Binding-site contacts:
Ligand atom CAL contacts residue THR707 of chain 1.A at 3.9 Å.
Ligand atom FAF contacts residue PRO499 of chain 1.A at 3.5 Å.
Ligand atom CAU contacts residue ARG506 of chain 1.A at 4.0 Å.
Ligand atom FAH contacts residue TYR471 of chain 1.A at 4.0 Å.
Ligand atom CAV contacts residue TYR471 of chain 1.A at 3.2 Å (hydrophobic).
Ligand atom FAF contacts residue TYR426 of chain 1.A at 3.7 Å.
Ligand atom OAB contacts residue ARG506 of chain 1.A at 3.0 Å (salt-bridge).
Ligand atom NAP contacts residue TYR471 of chain 1.A at 3.4 Å.
Ligand atom CAW contacts residue TYR471 of chain 1.A at 3.4 Å (hydrophobic).
Ligand atom CAT contacts residue ARG506 of chain 1.A at 4.0 Å.
Ligand atom CAJ contacts residue TYR471 of chain 1.A at 3.1 Å (hydrophobic).
Ligand atom OAA contacts residue TYR471 of chain 1.A at 3.8 Å.
Ligand atom OAQ contacts residue THR707 of chain 1.A at 3.7 Å.
Ligand atom NAP contacts residue PRO499 of chain 1.A at 3.0 Å (h-bond).
Ligand atom CAT contacts residue THR501 of chain 1.A at 3.4 Å.
Ligand atom CAK contacts residue THR707 of chain 1.A at 3.9 Å.
Ligand atom FAH contacts residue GLU423 of chain 1.A at 3.7 Å.
Ligand atom CAU contacts residue TYR471 of chain 1.A at 3.6 Å (hydrophobic).
Ligand atom CAV contacts residue PRO499 of chain 1.A at 3.8 Å (hydrophobic).
Ligand atom OAA contacts residue ARG506 of chain 1.A at 2.6 Å (salt-bridge).
Ligand atom PBA contacts residue SER675 of chain 1.A at 3.5 Å.
Ligand atom OAC contacts residue GLY674 of chain 1.A at 3.0 Å.
Ligand atom CAT contacts residue PRO499 of chain 1.A at 4.0 Å (hydrophobic).
Ligand atom CAJ contacts residue TYR753 of chain 1.A at 3.7 Å (hydrophobic).
Ligand atom CAS contacts residue TYR753 of chain 1.A at 4.0 Å (hydrophobic).
Ligand atom NAY contacts residue TYR471 of chain 1.A at 3.8 Å.
Ligand atom CAS contacts residue TYR471 of chain 1.A at 3.4 Å (hydrophobic).
Ligand atom OAA contacts residue LEU500 of chain 1.A at 4.0 Å.
Ligand atom NAP contacts residue THR501 of chain 1.A at 3.3 Å (h-bond).
Ligand atom OAE contacts residue SER675 of chain 1.A at 3.4 Å.
Ligand atom OAC contacts residue SER675 of chain 1.A at 2.5 Å (h-bond).
Ligand atom CAT contacts residue TYR471 of chain 1.A at 3.4 Å (hydrophobic).
Ligand atom FAH contacts residue MET729 of chain 1.A at 4.0 Å.
Ligand atom CAZ contacts residue TYR471 of chain 1.A at 3.8 Å (hydrophobic).
Ligand atom CAJ contacts residue PRO499 of chain 1.A at 3.7 Å (hydrophobic).
Ligand atom OAA contacts residue THR501 of chain 1.A at 3.3 Å (h-bond).
Ligand atom OAQ contacts residue MET729 of chain 1.A at 3.9 Å.
Ligand atom FAG contacts residue TYR753 of chain 1.A at 3.4 Å.
Ligand atom OAD contacts residue SER675 of chain 1.A at 3.9 Å.
Ligand atom FAF contacts residue TYR471 of chain 1.A at 3.5 Å.

Sequence of chain 1.A:
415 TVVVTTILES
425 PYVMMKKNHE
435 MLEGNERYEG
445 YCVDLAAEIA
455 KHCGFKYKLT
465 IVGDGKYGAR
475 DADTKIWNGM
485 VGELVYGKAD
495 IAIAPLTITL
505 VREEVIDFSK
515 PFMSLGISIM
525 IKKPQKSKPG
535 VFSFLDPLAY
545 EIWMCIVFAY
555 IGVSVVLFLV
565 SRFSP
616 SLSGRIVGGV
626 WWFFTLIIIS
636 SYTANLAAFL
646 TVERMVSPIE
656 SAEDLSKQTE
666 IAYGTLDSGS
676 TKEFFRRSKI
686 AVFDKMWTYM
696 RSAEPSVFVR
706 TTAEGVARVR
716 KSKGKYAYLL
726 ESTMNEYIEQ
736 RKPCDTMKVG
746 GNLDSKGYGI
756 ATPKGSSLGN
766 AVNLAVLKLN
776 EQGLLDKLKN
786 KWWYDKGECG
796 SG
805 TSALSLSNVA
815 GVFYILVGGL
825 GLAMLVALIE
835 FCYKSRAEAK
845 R

A small-molecule ligand and the protein it binds are described below.
Small molecule (SMILES): O=c1[nH]c2cc(C(F)(F)F)c(N3CCOCC3)cc2n(CP(=O)(O)O)c1=O